A small-molecule ligand and the protein it binds are described below.
Small molecule (SMILES): O=[N+]([O-])c1ccc2[nH]ncc2c1

Binding-site contacts:
Ligand atom O11 contacts residue PHE287 of chain 1.B at 3.6 Å.
Ligand atom N2 contacts residue TYR291 of chain 1.B at 3.5 Å.
Ligand atom C8 contacts residue TYR291 of chain 1.B at 4.0 Å (hydrophobic).
Ligand atom C3 contacts residue TYR291 of chain 1.B at 4.2 Å (hydrophobic).
Ligand atom C4 contacts residue HEM1 of chain 1.K at 3.3 Å.
Ligand atom N1 contacts residue TRP290 of chain 1.B at 3.5 Å (h-bond).
Ligand atom N10 contacts residue HEM1 of chain 1.K at 3.9 Å.
Ligand atom N1 contacts residue GLU295 of chain 1.B at 4.3 Å.
Ligand atom C6 contacts residue HEM1 of chain 1.K at 3.3 Å.
Ligand atom N1 contacts residue HEM1 of chain 1.K at 3.9 Å.
Ligand atom N2 contacts residue GLU295 of chain 1.B at 3.0 Å.
Ligand atom C5 contacts residue HEM1 of chain 1.K at 3.8 Å.
Ligand atom C3 contacts residue GLU295 of chain 1.B at 3.1 Å.
Ligand atom C6 contacts residue PRO268 of chain 1.B at 3.9 Å (hydrophobic).
Ligand atom C9 contacts residue HEM1 of chain 1.K at 3.6 Å.
Ligand atom C6 contacts residue TRP290 of chain 1.B at 3.8 Å (hydrophobic).
Ligand atom N10 contacts residue VAL270 of chain 1.B at 3.7 Å.
Ligand atom C3 contacts residue HEM1 of chain 1.K at 3.3 Å.
Ligand atom O12 contacts residue GLY289 of chain 1.B at 4.4 Å.
Ligand atom C7 contacts residue TYR291 of chain 1.B at 4.2 Å (hydrophobic).
Ligand atom O12 contacts residue SER288 of chain 1.B at 4.4 Å.
Ligand atom C7 contacts residue TRP290 of chain 1.B at 2.7 Å (hydrophobic).
Ligand atom N2 contacts residue HEM1 of chain 1.K at 3.9 Å.
Ligand atom C5 contacts residue PRO268 of chain 1.B at 4.4 Å (hydrophobic).
Ligand atom C8 contacts residue MET292 of chain 1.B at 4.2 Å (hydrophobic).
Ligand atom C7 contacts residue HEM1 of chain 1.K at 3.3 Å.
Ligand atom N1 contacts residue TYR291 of chain 1.B at 3.3 Å.
Ligand atom C8 contacts residue HEM1 of chain 1.K at 3.5 Å.
Ligand atom O11 contacts residue HEM1 of chain 1.K at 3.1 Å (h-bond).
Ligand atom N2 contacts residue MET292 of chain 1.B at 3.6 Å (h-bond).
Ligand atom N1 contacts residue MET292 of chain 1.B at 3.0 Å (h-bond).
Ligand atom C8 contacts residue TRP290 of chain 1.B at 3.4 Å (hydrophobic).
Ligand atom O12 contacts residue PHE287 of chain 1.B at 3.6 Å.
Ligand atom N10 contacts residue PHE287 of chain 1.B at 3.9 Å.
Ligand atom O12 contacts residue PRO268 of chain 1.B at 3.6 Å (h-bond).
Ligand atom C7 contacts residue PRO268 of chain 1.B at 3.8 Å (hydrophobic).
Ligand atom O12 contacts residue HEM1 of chain 1.K at 4.2 Å.
Ligand atom O12 contacts residue VAL270 of chain 1.B at 3.5 Å.
Ligand atom C8 contacts residue PRO268 of chain 1.B at 4.3 Å (hydrophobic).
Ligand atom O11 contacts residue VAL270 of chain 1.B at 3.5 Å.

Sequence of chain 1.B:
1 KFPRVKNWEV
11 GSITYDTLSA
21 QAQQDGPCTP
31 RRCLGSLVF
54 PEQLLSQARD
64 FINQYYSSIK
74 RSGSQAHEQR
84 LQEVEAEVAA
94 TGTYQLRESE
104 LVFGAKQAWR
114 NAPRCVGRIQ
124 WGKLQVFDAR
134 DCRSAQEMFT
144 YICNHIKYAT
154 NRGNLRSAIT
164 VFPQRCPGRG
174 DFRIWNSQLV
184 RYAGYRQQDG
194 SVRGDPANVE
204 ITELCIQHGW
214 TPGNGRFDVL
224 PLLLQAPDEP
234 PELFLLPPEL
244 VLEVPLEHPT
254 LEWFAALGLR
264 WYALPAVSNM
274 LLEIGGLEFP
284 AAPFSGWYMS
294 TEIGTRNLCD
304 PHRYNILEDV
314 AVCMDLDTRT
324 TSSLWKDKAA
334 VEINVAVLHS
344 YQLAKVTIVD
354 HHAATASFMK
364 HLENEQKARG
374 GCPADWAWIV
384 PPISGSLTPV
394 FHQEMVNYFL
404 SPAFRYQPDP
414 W